Binding-site contacts:
Ligand atom C3 contacts residue ASP128 of chain 1.B at 3.3 Å.
Ligand atom O2 contacts residue GLY288 of chain 1.B at 3.1 Å.
Ligand atom C4 contacts residue ALA58 of chain 1.B at 4.0 Å (hydrophobic).
Ligand atom C2 contacts residue ALA58 of chain 1.B at 3.7 Å (hydrophobic).
Ligand atom N2 contacts residue ASN180 of chain 1.B at 3.9 Å.
Ligand atom O5 contacts residue GLU177 of chain 1.B at 3.8 Å.
Ligand atom C8 contacts residue GLY288 of chain 1.B at 3.6 Å.
Ligand atom O1 contacts residue GLU177 of chain 1.B at 2.6 Å (salt-bridge).
Ligand atom O5 contacts residue ALA58 of chain 1.B at 3.7 Å.
Ligand atom C1 contacts residue TRP252 of chain 1.B at 3.9 Å (hydrophobic).
Ligand atom O4 contacts residue TRP252 of chain 1.B at 3.7 Å.
Ligand atom O3 contacts residue SER290 of chain 1.B at 2.6 Å (h-bond).
Ligand atom C4 contacts residue ASP128 of chain 1.B at 3.6 Å.
Ligand atom C4 contacts residue LEU323 of chain 1.B at 3.8 Å (hydrophobic).
Ligand atom O3 contacts residue GLY289 of chain 1.B at 3.4 Å.
Ligand atom C2 contacts residue GLY289 of chain 1.B at 4.0 Å.
Ligand atom O3 contacts residue ASP128 of chain 1.B at 2.7 Å (salt-bridge).
Ligand atom C8 contacts residue ASN180 of chain 1.B at 3.6 Å.
Ligand atom O7 contacts residue ARG23 of chain 1.B at 3.2 Å (salt-bridge).
Ligand atom C3 contacts residue TRP252 of chain 1.B at 3.5 Å (hydrophobic).
Ligand atom O2 contacts residue GLY289 of chain 1.B at 3.1 Å (h-bond).
Ligand atom O2 contacts residue SER290 of chain 1.B at 3.8 Å.
Ligand atom O6 contacts residue ALA58 of chain 1.B at 3.9 Å.
Ligand atom C1 contacts residue GLU177 of chain 1.B at 3.3 Å.
Ligand atom O4 contacts residue SER290 of chain 1.B at 3.9 Å.
Ligand atom C5 contacts residue TRP231 of chain 1.B at 3.4 Å (hydrophobic).
Ligand atom C2 contacts residue SER290 of chain 1.B at 3.6 Å.
Ligand atom C3 contacts residue GLY289 of chain 1.B at 3.7 Å.
Ligand atom O6 contacts residue PRO25 of chain 1.B at 3.5 Å.
Ligand atom C2 contacts residue ARG23 of chain 1.B at 3.9 Å.
Ligand atom C1 contacts residue ARG23 of chain 1.B at 3.9 Å.
Ligand atom O4 contacts residue GLN79 of chain 1.B at 3.1 Å (h-bond).
Ligand atom C3 contacts residue SER290 of chain 1.B at 3.7 Å.
Ligand atom O5 contacts residue TRP231 of chain 1.B at 3.7 Å.
Ligand atom O3 contacts residue ARG23 of chain 1.B at 3.0 Å (salt-bridge).
Ligand atom O4 contacts residue LEU24 of chain 1.B at 3.8 Å.
Ligand atom O1 contacts residue ASN180 of chain 1.B at 3.5 Å (h-bond).
Ligand atom C6 contacts residue TRP231 of chain 1.B at 3.6 Å (hydrophobic).
Ligand atom C6 contacts residue PRO25 of chain 1.B at 3.6 Å (hydrophobic).
Ligand atom C3 contacts residue TRP252 of chain 1.B at 3.9 Å (hydrophobic).

The protein below binds the small molecule below.
Small molecule (SMILES): CC(=O)N[C@@H]1[C@@H](O[C@@H]2O[C@H](CO)[C@H](O)[C@H](O)[C@H]2O)[C@H](O)[C@@H](CO)O[C@H]1O

Sequence of chain 1.B:
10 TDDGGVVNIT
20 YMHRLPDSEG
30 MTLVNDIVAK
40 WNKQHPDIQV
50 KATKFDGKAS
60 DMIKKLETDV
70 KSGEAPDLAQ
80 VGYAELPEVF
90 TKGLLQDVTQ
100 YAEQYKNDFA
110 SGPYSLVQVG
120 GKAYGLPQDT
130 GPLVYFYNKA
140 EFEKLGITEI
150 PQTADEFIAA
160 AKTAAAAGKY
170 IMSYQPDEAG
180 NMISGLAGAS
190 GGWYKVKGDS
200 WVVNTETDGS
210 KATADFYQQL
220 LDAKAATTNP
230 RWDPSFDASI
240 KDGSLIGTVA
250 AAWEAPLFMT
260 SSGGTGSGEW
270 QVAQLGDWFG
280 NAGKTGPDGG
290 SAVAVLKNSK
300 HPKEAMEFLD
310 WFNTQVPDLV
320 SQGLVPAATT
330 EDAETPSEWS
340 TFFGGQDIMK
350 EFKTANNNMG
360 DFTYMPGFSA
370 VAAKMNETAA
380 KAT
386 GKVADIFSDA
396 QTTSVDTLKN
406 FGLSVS